Sequence of chain 1.H:
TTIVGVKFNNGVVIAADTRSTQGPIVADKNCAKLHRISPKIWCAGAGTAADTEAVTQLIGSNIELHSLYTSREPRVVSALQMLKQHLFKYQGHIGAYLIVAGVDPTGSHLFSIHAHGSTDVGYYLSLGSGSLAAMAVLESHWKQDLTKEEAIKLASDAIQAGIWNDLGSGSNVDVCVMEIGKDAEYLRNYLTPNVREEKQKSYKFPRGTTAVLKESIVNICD

Binding-site contacts:
Ligand atom C29 contacts residue THR21 of chain 1.H at 3.5 Å.
Ligand atom C28 contacts residue GLY47 of chain 1.H at 3.4 Å.
Ligand atom C15 contacts residue ASP125 of chain 1.I at 3.5 Å.
Ligand atom O49 contacts residue GLY47 of chain 1.H at 2.8 Å (h-bond).
Ligand atom O49 contacts residue THR1 of chain 1.H at 2.7 Å (h-bond).
Ligand atom N10 contacts residue LEU126 of chain 1.I at 3.6 Å.
Ligand atom N24 contacts residue ASP131 of chain 1.I at 3.1 Å (salt-bridge).
Ligand atom O26 contacts residue ALA49 of chain 1.H at 2.9 Å (h-bond).
Ligand atom C23 contacts residue PHE124 of chain 1.I at 3.4 Å (hydrophobic).
Ligand atom O34 contacts residue SER20 of chain 1.H at 3.5 Å (h-bond).
Ligand atom N45 contacts residue GLU53 of chain 1.H at 3.3 Å (salt-bridge).
Ligand atom O13 contacts residue GLN22 of chain 1.H at 3.4 Å.
Ligand atom N9 contacts residue GLN22 of chain 1.H at 3.6 Å.
Ligand atom O49 contacts residue ALA46 of chain 1.H at 3.7 Å.
Ligand atom N11 contacts residue LEU126 of chain 1.I at 3.4 Å.
Ligand atom N35 contacts residue GLY47 of chain 1.H at 3.0 Å (h-bond).
Ligand atom C46 contacts residue THR1 of chain 1.H at 1.4 Å.
Ligand atom C16 contacts residue SER20 of chain 1.H at 3.5 Å.
Ligand atom C47 contacts residue THR1 of chain 1.H at 2.5 Å.
Ligand atom C37 contacts residue THR1 of chain 1.H at 2.8 Å.
Ligand atom N35 contacts residue THR1 of chain 1.H at 3.5 Å (h-bond).
Ligand atom C42 contacts residue THR52 of chain 1.H at 3.7 Å.
Ligand atom O50 contacts residue THR1 of chain 1.H at 2.7 Å (h-bond).
Ligand atom N11 contacts residue GLN22 of chain 1.H at 2.9 Å (h-bond).
Ligand atom O34 contacts residue THR21 of chain 1.H at 3.0 Å (h-bond).
Ligand atom C4 contacts residue ILE127 of chain 1.I at 3.6 Å (hydrophobic).
Ligand atom C36 contacts residue THR1 of chain 1.H at 2.5 Å.
Ligand atom N10 contacts residue GLN22 of chain 1.H at 3.1 Å (h-bond).
Ligand atom S48 contacts residue THR1 of chain 1.H at 2.8 Å (h-bond).
Ligand atom N27 contacts residue THR21 of chain 1.H at 3.0 Å (h-bond).
Ligand atom N45 contacts residue CYS129 of chain 1.I at 3.4 Å (h-bond).
Ligand atom N11 contacts residue ASP125 of chain 1.I at 3.7 Å.
Ligand atom C33 contacts residue GLY47 of chain 1.H at 3.6 Å.
Ligand atom C44 contacts residue ALA32 of chain 1.H at 3.4 Å (hydrophobic).
Ligand atom O50 contacts residue SER129 of chain 1.H at 3.0 Å (h-bond).
Ligand atom C18 contacts residue ALA27 of chain 1.H at 3.6 Å (hydrophobic).
Ligand atom C21 contacts residue CYS129 of chain 1.I at 3.6 Å (hydrophobic).
Ligand atom C28 contacts residue THR21 of chain 1.H at 3.6 Å.
Ligand atom N14 contacts residue ASP125 of chain 1.I at 3.3 Å (salt-bridge).
Ligand atom C39 contacts residue LYS33 of chain 1.H at 3.6 Å.

Sequence of chain 1.I:
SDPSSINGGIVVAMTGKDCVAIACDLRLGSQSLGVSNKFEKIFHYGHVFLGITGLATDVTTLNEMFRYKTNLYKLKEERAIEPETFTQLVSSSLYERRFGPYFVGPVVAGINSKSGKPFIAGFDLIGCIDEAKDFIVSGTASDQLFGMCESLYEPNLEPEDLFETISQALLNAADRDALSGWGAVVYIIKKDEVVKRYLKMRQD

This protein binds this small molecule.
Small molecule (SMILES): CC(C)C[C@H](NC(=O)[C@@H](Cc1ccc(CN)cc1)NC(=O)[C@H](Cc1ccccc1)N=[N+]=[N-])C(=O)N[C@H](CCS(C)(=O)=O)Cc1ccc(CN)cc1